A protein and the small-molecule ligand that binds it are described below.
Small molecule (SMILES): O=C(O)C(=O)CO

Binding-site contacts:
Ligand atom O3 contacts residue ASP172 of chain 4.A at 4.1 Å.
Ligand atom O3 contacts residue GLU146 of chain 4.A at 3.0 Å (salt-bridge).
Ligand atom O1 contacts residue PRO170 of chain 4.A at 3.9 Å.
Ligand atom C1 contacts residue THR171 of chain 4.A at 3.4 Å.
Ligand atom C1 contacts residue MG1 of chain 4.E at 2.8 Å.
Ligand atom C2 contacts residue ARG70 of chain 4.A at 3.8 Å.
Ligand atom O3 contacts residue GLY169 of chain 4.A at 3.9 Å.
Ligand atom O4 contacts residue ILE168 of chain 4.A at 3.5 Å (h-bond).
Ligand atom C2 contacts residue GLU146 of chain 4.A at 3.6 Å.
Ligand atom O3 contacts residue ARG70 of chain 4.A at 2.8 Å (salt-bridge).
Ligand atom C1 contacts residue PRO170 of chain 4.A at 3.5 Å (hydrophobic).
Ligand atom O2 contacts residue PRO170 of chain 4.A at 2.9 Å (h-bond).
Ligand atom C3 contacts residue MET144 of chain 4.A at 4.0 Å (hydrophobic).
Ligand atom O3 contacts residue MET144 of chain 4.A at 3.2 Å.
Ligand atom O4 contacts residue PHE167 of chain 4.A at 3.7 Å.
Ligand atom O1 contacts residue GLY169 of chain 4.A at 3.3 Å.
Ligand atom C3 contacts residue PHE211 of chain 4.A at 3.6 Å (hydrophobic).
Ligand atom C1 contacts residue GLU146 of chain 4.A at 3.5 Å.
Ligand atom O1 contacts residue ASP172 of chain 4.A at 3.0 Å (salt-bridge).
Ligand atom C3 contacts residue MG1 of chain 4.E at 4.2 Å.
Ligand atom O4 contacts residue PRO170 of chain 4.A at 3.5 Å.
Ligand atom C2 contacts residue GLY169 of chain 4.A at 3.4 Å.
Ligand atom C2 contacts residue MG1 of chain 4.E at 2.8 Å.
Ligand atom O2 contacts residue THR171 of chain 4.A at 2.9 Å (h-bond).
Ligand atom C3 contacts residue PRO170 of chain 4.A at 4.0 Å (hydrophobic).
Ligand atom O1 contacts residue GLU146 of chain 4.A at 2.8 Å (salt-bridge).
Ligand atom O2 contacts residue MG1 of chain 4.E at 4.0 Å.
Ligand atom O4 contacts residue PHE211 of chain 4.A at 2.8 Å.
Ligand atom O1 contacts residue MG1 of chain 4.E at 2.2 Å.
Ligand atom O2 contacts residue ASP172 of chain 4.A at 3.8 Å.
Ligand atom C3 contacts residue GLY169 of chain 4.A at 3.9 Å.
Ligand atom O2 contacts residue GLY169 of chain 4.A at 3.0 Å.
Ligand atom O4 contacts residue GLY169 of chain 4.A at 3.3 Å.
Ligand atom C2 contacts residue MET144 of chain 4.A at 3.7 Å (hydrophobic).
Ligand atom O4 contacts residue MET144 of chain 4.A at 3.5 Å.
Ligand atom C1 contacts residue GLY169 of chain 4.A at 3.1 Å.
Ligand atom C3 contacts residue ARG70 of chain 4.A at 3.9 Å.
Ligand atom O1 contacts residue THR171 of chain 4.A at 3.5 Å (h-bond).
Ligand atom O3 contacts residue MG1 of chain 4.E at 2.1 Å.
Ligand atom C1 contacts residue ASP172 of chain 4.A at 3.8 Å.

Sequence of chain 4.A:
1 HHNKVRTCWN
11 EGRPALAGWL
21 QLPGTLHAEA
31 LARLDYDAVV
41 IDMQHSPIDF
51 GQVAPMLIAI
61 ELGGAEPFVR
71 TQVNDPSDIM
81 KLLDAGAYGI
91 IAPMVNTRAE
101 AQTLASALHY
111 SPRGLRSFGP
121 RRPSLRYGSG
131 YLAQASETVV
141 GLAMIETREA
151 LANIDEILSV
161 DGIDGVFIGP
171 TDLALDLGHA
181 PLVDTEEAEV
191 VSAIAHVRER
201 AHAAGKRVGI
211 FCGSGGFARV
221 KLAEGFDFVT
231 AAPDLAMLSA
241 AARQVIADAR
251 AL